Binding-site contacts:
Ligand atom N contacts residue MET74 of chain 12.A at 3.8 Å.
Ligand atom O1 contacts residue ASN106 of chain 12.A at 3.0 Å (h-bond).
Ligand atom C contacts residue ASN106 of chain 12.A at 3.6 Å.
Ligand atom C13 contacts residue HIS138 of chain 7.A at 3.6 Å.
Ligand atom C15 contacts residue SER71 of chain 12.A at 3.6 Å.
Ligand atom N1 contacts residue ALA38 of chain 12.A at 3.4 Å (h-bond).
Ligand atom N6 contacts residue MET74 of chain 12.A at 2.9 Å (h-bond).
Ligand atom C12 contacts residue ALA37 of chain 12.A at 3.5 Å (hydrophobic).
Ligand atom C8 contacts residue ALA37 of chain 12.A at 3.6 Å (hydrophobic).
Ligand atom C13 contacts residue ASP72 of chain 12.A at 3.7 Å.
Ligand atom N2 contacts residue HIS138 of chain 7.A at 3.8 Å.
Ligand atom C11 contacts residue ALA37 of chain 12.A at 3.8 Å (hydrophobic).
Ligand atom C2 contacts residue MET74 of chain 12.A at 3.8 Å (hydrophobic).
Ligand atom C14 contacts residue SER71 of chain 12.A at 3.4 Å.
Ligand atom C14 contacts residue PHE70 of chain 12.A at 3.7 Å (hydrophobic).
Ligand atom C1 contacts residue LEU102 of chain 12.A at 3.7 Å (hydrophobic).
Ligand atom N5 contacts residue LEU73 of chain 12.A at 3.7 Å.
Ligand atom N2 contacts residue ASP72 of chain 12.A at 3.0 Å (salt-bridge).
Ligand atom O1 contacts residue LEU102 of chain 12.A at 3.7 Å.
Ligand atom O1 contacts residue MET74 of chain 12.A at 3.7 Å.
Ligand atom C7 contacts residue ALA37 of chain 12.A at 3.4 Å (hydrophobic).
Ligand atom C9 contacts residue SER39 of chain 12.A at 3.6 Å.
Ligand atom C18 contacts residue LEU102 of chain 12.A at 3.6 Å (hydrophobic).
Ligand atom O contacts residue ARG88 of chain 12.A at 3.7 Å.
Ligand atom C15 contacts residue PHE70 of chain 12.A at 3.7 Å (hydrophobic).
Ligand atom N1 contacts residue SO41 of chain 12.D at 3.3 Å (h-bond).
Ligand atom C5 contacts residue ARG88 of chain 12.A at 3.5 Å.
Ligand atom N6 contacts residue LEU73 of chain 12.A at 3.6 Å.
Ligand atom C20 contacts residue ASN106 of chain 12.A at 3.5 Å.
Ligand atom C1 contacts residue MET74 of chain 12.A at 3.7 Å (hydrophobic).
Ligand atom O3 contacts residue GLU134 of chain 7.A at 3.4 Å.
Ligand atom C8 contacts residue THR10 of chain 12.A at 3.8 Å.
Ligand atom C6 contacts residue ARG88 of chain 12.A at 3.8 Å.
Ligand atom C20 contacts residue MET105 of chain 12.A at 3.7 Å (hydrophobic).
Ligand atom C15 contacts residue HIS138 of chain 7.A at 3.8 Å.
Ligand atom C contacts residue ARG88 of chain 12.A at 3.8 Å.
Ligand atom C15 contacts residue SER39 of chain 12.A at 3.9 Å.
Ligand atom N1 contacts residue SER39 of chain 12.A at 2.9 Å (h-bond).
Ligand atom C contacts residue LEU86 of chain 12.A at 3.5 Å (hydrophobic).
Ligand atom C14 contacts residue ASP72 of chain 12.A at 3.2 Å.

Sequence of chain 7.A:
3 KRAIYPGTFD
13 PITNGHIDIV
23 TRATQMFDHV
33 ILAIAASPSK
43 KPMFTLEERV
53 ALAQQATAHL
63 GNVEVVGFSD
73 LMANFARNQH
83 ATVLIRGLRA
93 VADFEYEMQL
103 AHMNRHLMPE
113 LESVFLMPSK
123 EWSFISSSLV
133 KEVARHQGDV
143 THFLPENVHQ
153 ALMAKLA

The small molecule below binds the protein below.
Small molecule (SMILES): COC(=O)N1CCC(Oc2cccc([C@@H](CC#N)Nc3nc4n(n3)C(=O)CC(C)=N4)c2)CC1

Sequence of chain 12.A:
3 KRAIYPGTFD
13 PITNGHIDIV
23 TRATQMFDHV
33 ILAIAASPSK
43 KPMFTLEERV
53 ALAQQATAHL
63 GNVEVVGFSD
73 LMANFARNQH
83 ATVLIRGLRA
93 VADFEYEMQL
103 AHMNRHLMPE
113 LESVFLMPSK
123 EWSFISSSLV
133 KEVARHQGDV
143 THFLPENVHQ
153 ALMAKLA